Binding-site contacts:
Ligand atom O3 contacts residue LEU210 of chain 1.A at 2.6 Å (h-bond).
Ligand atom O5 contacts residue GLU233 of chain 1.A at 3.6 Å.
Ligand atom C5 contacts residue HIS208 of chain 1.A at 3.9 Å.
Ligand atom C6 contacts residue ASP211 of chain 1.A at 3.6 Å.
Ligand atom N2 contacts residue ASN224 of chain 1.A at 2.9 Å (h-bond).
Ligand atom C2 contacts residue ASN224 of chain 1.A at 2.3 Å.
Ligand atom C5 contacts residue ASN224 of chain 1.A at 3.6 Å.
Ligand atom C3 contacts residue GLU207 of chain 1.A at 3.4 Å.
Ligand atom C3 contacts residue ASN224 of chain 1.A at 3.8 Å.
Ligand atom O6 contacts residue LYS1 of chain 1.A at 2.8 Å (salt-bridge).
Ligand atom C1 contacts residue ASN224 of chain 1.A at 1.5 Å.
Ligand atom O7 contacts residue ASN224 of chain 1.A at 3.0 Å (h-bond).
Ligand atom C7 contacts residue HIS208 of chain 1.A at 3.6 Å.
Ligand atom C7 contacts residue GLU207 of chain 1.A at 3.7 Å.
Ligand atom O6 contacts residue ASP211 of chain 1.A at 3.2 Å.
Ligand atom O4 contacts residue HIS208 of chain 1.A at 4.0 Å.
Ligand atom C8 contacts residue VAL212 of chain 1.A at 3.8 Å (hydrophobic).
Ligand atom C6 contacts residue GLU233 of chain 1.A at 3.6 Å.
Ligand atom C8 contacts residue ARG40 of chain 1.A at 3.7 Å.
Ligand atom O5 contacts residue ASN224 of chain 1.A at 2.3 Å (h-bond).
Ligand atom C2 contacts residue GLU207 of chain 1.A at 3.5 Å.
Ligand atom O6 contacts residue GLU233 of chain 1.A at 2.6 Å (salt-bridge).
Ligand atom C1 contacts residue LYS1 of chain 1.A at 3.7 Å.
Ligand atom O7 contacts residue HIS208 of chain 1.A at 3.0 Å (h-bond).
Ligand atom C6 contacts residue LYS1 of chain 1.A at 3.6 Å.
Ligand atom C8 contacts residue HIS208 of chain 1.A at 3.8 Å.
Ligand atom O5 contacts residue LYS1 of chain 1.A at 2.8 Å (salt-bridge).
Ligand atom C5 contacts residue LYS1 of chain 1.A at 3.7 Å.
Ligand atom O3 contacts residue LYS1 of chain 1.A at 3.0 Å (salt-bridge).
Ligand atom N2 contacts residue GLU207 of chain 1.A at 2.7 Å (salt-bridge).
Ligand atom O5 contacts residue ALA229 of chain 1.A at 3.8 Å.
Ligand atom N2 contacts residue LEU210 of chain 1.A at 4.0 Å.
Ligand atom C7 contacts residue ASN224 of chain 1.A at 3.1 Å.
Ligand atom O7 contacts residue VAL212 of chain 1.A at 3.8 Å.
Ligand atom C3 contacts residue LEU210 of chain 1.A at 3.9 Å (hydrophobic).
Ligand atom O4 contacts residue LYS1 of chain 1.A at 3.6 Å.
Ligand atom O3 contacts residue GLU207 of chain 1.A at 3.5 Å (salt-bridge).
Ligand atom C8 contacts residue GLU207 of chain 1.A at 3.3 Å.
Ligand atom C7 contacts residue VAL212 of chain 1.A at 3.9 Å (hydrophobic).
Ligand atom C1 contacts residue ALA229 of chain 1.A at 4.0 Å (hydrophobic).

Sequence of chain 1.A:
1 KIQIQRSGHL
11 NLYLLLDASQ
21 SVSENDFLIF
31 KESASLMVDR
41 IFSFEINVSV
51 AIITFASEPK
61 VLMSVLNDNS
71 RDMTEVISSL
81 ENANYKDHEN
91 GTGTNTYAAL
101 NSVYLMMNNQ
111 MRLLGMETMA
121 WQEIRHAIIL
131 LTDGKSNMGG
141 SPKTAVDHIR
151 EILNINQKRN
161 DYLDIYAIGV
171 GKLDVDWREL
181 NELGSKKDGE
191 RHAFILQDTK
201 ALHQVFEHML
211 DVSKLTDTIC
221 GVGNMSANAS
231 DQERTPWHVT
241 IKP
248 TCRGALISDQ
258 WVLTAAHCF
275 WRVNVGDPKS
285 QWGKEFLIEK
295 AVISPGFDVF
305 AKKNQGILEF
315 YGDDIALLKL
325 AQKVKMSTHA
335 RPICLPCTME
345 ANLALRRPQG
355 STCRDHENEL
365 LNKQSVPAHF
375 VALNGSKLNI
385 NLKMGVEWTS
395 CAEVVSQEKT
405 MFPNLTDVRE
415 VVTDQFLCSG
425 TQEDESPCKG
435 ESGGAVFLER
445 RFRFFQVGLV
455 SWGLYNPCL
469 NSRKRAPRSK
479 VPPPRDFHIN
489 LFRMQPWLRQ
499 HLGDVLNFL

The protein below binds the small molecule below.
Small molecule (SMILES): CC(=O)N[C@H]1[C@H](O[C@H]2[C@H](O)[C@@H](NC(C)=O)CO[C@@H]2CO)O[C@H](CO)[C@@H](O[C@@H]2O[C@H](CO)[C@@H](O)[C@H](O)[C@H]2NC(C)=O)[C@@H]1O